Binding-site contacts:
Ligand atom O2 contacts residue CYS188 of chain 1.A at 3.3 Å.
Ligand atom C23 contacts residue TYR186 of chain 1.A at 3.9 Å (hydrophobic).
Ligand atom C5 contacts residue VAL106 of chain 1.B at 3.9 Å (hydrophobic).
Ligand atom C2 contacts residue ILE116 of chain 1.B at 3.5 Å (hydrophobic).
Ligand atom C7 contacts residue TYR193 of chain 1.A at 3.4 Å (hydrophobic).
Ligand atom C3 contacts residue CYS189 of chain 1.A at 3.6 Å (hydrophobic).
Ligand atom C21 contacts residue TYR91 of chain 1.A at 4.0 Å (hydrophobic).
Ligand atom C19 contacts residue GLN36 of chain 1.B at 3.4 Å.
Ligand atom C14 contacts residue TRP145 of chain 1.A at 3.2 Å (hydrophobic).
Ligand atom C3 contacts residue ILE116 of chain 1.B at 3.7 Å (hydrophobic).
Ligand atom C11 contacts residue TYR186 of chain 1.A at 4.0 Å (hydrophobic).
Ligand atom C3 contacts residue MET114 of chain 1.B at 4.0 Å (hydrophobic).
Ligand atom C10 contacts residue TRP145 of chain 1.A at 3.7 Å (hydrophobic).
Ligand atom O3 contacts residue TYR53 of chain 1.B at 3.3 Å (h-bond).
Ligand atom C22 contacts residue TYR186 of chain 1.A at 3.7 Å (hydrophobic).
Ligand atom C20 contacts residue GLN36 of chain 1.B at 3.5 Å.
Ligand atom C14 contacts residue SER144 of chain 1.A at 3.8 Å.
Ligand atom C5 contacts residue TYR193 of chain 1.A at 3.9 Å (hydrophobic).
Ligand atom C12 contacts residue TYR53 of chain 1.B at 3.9 Å (hydrophobic).
Ligand atom C1 contacts residue CYS188 of chain 1.A at 3.9 Å (hydrophobic).
Ligand atom C13 contacts residue TYR193 of chain 1.A at 3.4 Å (hydrophobic).
Ligand atom C2 contacts residue CYS189 of chain 1.A at 3.7 Å (hydrophobic).
Ligand atom C6 contacts residue TYR193 of chain 1.A at 3.1 Å (hydrophobic).
Ligand atom C20 contacts residue TYR91 of chain 1.A at 3.4 Å (hydrophobic).
Ligand atom O3 contacts residue TYR186 of chain 1.A at 4.0 Å.
Ligand atom C23 contacts residue TYR91 of chain 1.A at 3.4 Å (hydrophobic).
Ligand atom C14 contacts residue TYR193 of chain 1.A at 3.6 Å (hydrophobic).
Ligand atom C16 contacts residue TYR186 of chain 1.A at 3.9 Å (hydrophobic).
Ligand atom C6 contacts residue VAL146 of chain 1.A at 4.0 Å (hydrophobic).
Ligand atom C9 contacts residue TRP145 of chain 1.A at 3.6 Å (hydrophobic).
Ligand atom C7 contacts residue TRP145 of chain 1.A at 4.0 Å (hydrophobic).
Ligand atom C7 contacts residue ILE116 of chain 1.B at 3.7 Å (hydrophobic).
Ligand atom C4 contacts residue MET114 of chain 1.B at 3.5 Å (hydrophobic).
Ligand atom C19 contacts residue TYR91 of chain 1.A at 3.6 Å (hydrophobic).
Ligand atom C15 contacts residue TRP145 of chain 1.A at 4.0 Å (hydrophobic).
Ligand atom C4 contacts residue ILE116 of chain 1.B at 4.1 Å (hydrophobic).
Ligand atom O1 contacts residue TRP145 of chain 1.A at 3.8 Å.
Ligand atom C4 contacts residue CYS189 of chain 1.A at 4.0 Å (hydrophobic).
Ligand atom C18 contacts residue TYR53 of chain 1.B at 3.8 Å (hydrophobic).
Ligand atom C1 contacts residue ILE116 of chain 1.B at 4.0 Å (hydrophobic).

Sequence of chain 1.A:
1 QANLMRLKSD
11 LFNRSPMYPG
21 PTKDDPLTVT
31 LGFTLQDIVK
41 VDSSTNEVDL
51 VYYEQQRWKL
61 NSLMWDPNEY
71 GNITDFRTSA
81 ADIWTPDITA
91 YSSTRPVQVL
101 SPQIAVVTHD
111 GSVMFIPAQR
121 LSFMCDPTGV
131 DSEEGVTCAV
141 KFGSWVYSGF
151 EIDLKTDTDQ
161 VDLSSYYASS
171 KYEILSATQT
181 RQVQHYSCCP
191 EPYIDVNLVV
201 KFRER

Sequence of chain 1.B:
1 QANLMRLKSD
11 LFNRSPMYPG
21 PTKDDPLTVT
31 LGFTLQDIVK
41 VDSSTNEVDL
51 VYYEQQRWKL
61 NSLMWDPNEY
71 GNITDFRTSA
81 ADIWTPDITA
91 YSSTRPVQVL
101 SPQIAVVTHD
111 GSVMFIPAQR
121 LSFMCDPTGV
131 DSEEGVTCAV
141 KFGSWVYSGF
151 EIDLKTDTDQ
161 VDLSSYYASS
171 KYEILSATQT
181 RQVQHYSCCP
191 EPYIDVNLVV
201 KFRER

The small molecule below binds the protein below.
Small molecule (SMILES): C[N+]1(C[C@H](O)c2ccccc2)[C@@H]2CC[C@H]1CC(OC(=O)c1ccccc1)C2